Sequence of chain 1.H:
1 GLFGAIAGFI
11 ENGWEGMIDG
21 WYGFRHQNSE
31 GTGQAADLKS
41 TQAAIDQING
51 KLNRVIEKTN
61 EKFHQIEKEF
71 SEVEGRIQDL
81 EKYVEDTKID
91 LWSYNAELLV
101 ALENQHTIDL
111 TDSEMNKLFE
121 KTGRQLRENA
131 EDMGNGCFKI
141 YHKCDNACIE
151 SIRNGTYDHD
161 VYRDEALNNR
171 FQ

This protein binds this small molecule.
Small molecule (SMILES): CC(=O)N[C@H]1[C@H](O[C@H]2[C@H](O)[C@@H](NC(C)=O)CO[C@@H]2CO)O[C@H](CO)[C@@H](O)[C@@H]1O

Sequence of chain 1.G:
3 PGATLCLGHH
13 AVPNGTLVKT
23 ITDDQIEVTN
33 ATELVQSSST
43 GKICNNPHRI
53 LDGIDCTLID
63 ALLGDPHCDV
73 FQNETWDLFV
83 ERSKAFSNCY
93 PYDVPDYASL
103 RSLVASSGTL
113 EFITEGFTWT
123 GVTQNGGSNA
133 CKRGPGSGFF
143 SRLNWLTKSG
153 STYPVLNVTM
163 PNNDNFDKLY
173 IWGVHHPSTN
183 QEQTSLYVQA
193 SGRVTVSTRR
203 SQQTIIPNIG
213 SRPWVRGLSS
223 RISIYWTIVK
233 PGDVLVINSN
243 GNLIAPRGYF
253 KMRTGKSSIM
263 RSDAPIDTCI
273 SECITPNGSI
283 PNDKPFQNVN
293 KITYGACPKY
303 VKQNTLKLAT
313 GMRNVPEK

Binding-site contacts:
Ligand atom C5 contacts residue ASN279 of chain 1.G at 3.7 Å.
Ligand atom C7 contacts residue ASN279 of chain 1.G at 3.2 Å.
Ligand atom C3 contacts residue ASN279 of chain 1.G at 3.8 Å.
Ligand atom O5 contacts residue ASN292 of chain 1.G at 3.8 Å.
Ligand atom C8 contacts residue LYS293 of chain 1.G at 4.1 Å.
Ligand atom O7 contacts residue LYS293 of chain 1.G at 4.3 Å.
Ligand atom C6 contacts residue GLU69 of chain 1.H at 4.4 Å.
Ligand atom C2 contacts residue ASN279 of chain 1.G at 2.5 Å.
Ligand atom O5 contacts residue VAL291 of chain 1.G at 4.4 Å.
Ligand atom C7 contacts residue VAL291 of chain 1.G at 4.3 Å (hydrophobic).
Ligand atom C5 contacts residue ASN292 of chain 1.G at 3.9 Å.
Ligand atom N2 contacts residue VAL291 of chain 1.G at 3.4 Å (h-bond).
Ligand atom C8 contacts residue VAL291 of chain 1.G at 4.2 Å (hydrophobic).
Ligand atom C6 contacts residue ASN292 of chain 1.G at 4.0 Å.
Ligand atom C4 contacts residue ASN279 of chain 1.G at 4.2 Å.
Ligand atom C1 contacts residue ASN292 of chain 1.G at 4.1 Å.
Ligand atom C1 contacts residue ASN279 of chain 1.G at 1.4 Å.
Ligand atom O7 contacts residue ASN279 of chain 1.G at 2.9 Å (h-bond).
Ligand atom N2 contacts residue ASN279 of chain 1.G at 2.9 Å (h-bond).
Ligand atom C8 contacts residue SER39 of chain 1.G at 3.5 Å.
Ligand atom C3 contacts residue VAL291 of chain 1.G at 4.0 Å (hydrophobic).
Ligand atom C8 contacts residue GLU69 of chain 1.H at 3.5 Å.
Ligand atom O5 contacts residue ASN279 of chain 1.G at 2.4 Å (h-bond).
Ligand atom C5 contacts residue VAL291 of chain 1.G at 4.4 Å (hydrophobic).
Ligand atom C2 contacts residue VAL291 of chain 1.G at 3.8 Å (hydrophobic).
Ligand atom C1 contacts residue VAL291 of chain 1.G at 3.5 Å (hydrophobic).